The small molecule below binds the protein below.
Small molecule (SMILES): CCCC[C@@H](CN[C@@H](CCCC)C(=O)N[C@@H](CCC(N)=O)C(=O)N[C@@H](CCCNC(N)=[NH2+])C(N)=O)NC(=O)[C@@H](NC(=O)[C@@H](NC(C)=O)[C@@H](C)O)[C@@H](C)CC

Sequence of chain 1.B:
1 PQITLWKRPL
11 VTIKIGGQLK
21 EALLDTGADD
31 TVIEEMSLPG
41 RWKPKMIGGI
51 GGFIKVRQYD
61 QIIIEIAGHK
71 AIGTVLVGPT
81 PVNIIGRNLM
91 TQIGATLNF

Binding-site contacts:
Ligand atom CG contacts residue GLY27 of chain 1.A at 3.5 Å.
Ligand atom O1 contacts residue ASP29 of chain 1.A at 2.9 Å (salt-bridge).
Ligand atom O1 contacts residue ALA28 of chain 1.A at 3.3 Å.
Ligand atom O4 contacts residue ASP29 of chain 1.B at 3.0 Å (salt-bridge).
Ligand atom CA2 contacts residue GLY27 of chain 1.A at 3.5 Å.
Ligand atom CB contacts residue ASP29 of chain 1.A at 3.4 Å.
Ligand atom CH3 contacts residue GLY48 of chain 1.A at 3.3 Å.
Ligand atom N1 contacts residue GLY48 of chain 1.A at 3.0 Å (h-bond).
Ligand atom CB2 contacts residue GLY27 of chain 1.A at 3.2 Å.
Ligand atom CA4 contacts residue GLY48 of chain 1.B at 3.3 Å.
Ligand atom CA5 contacts residue ASP29 of chain 1.B at 3.2 Å.
Ligand atom O1 contacts residue GLY27 of chain 1.A at 3.2 Å (h-bond).
Ligand atom O5 contacts residue ASP29 of chain 1.B at 3.0 Å (salt-bridge).
Ligand atom CD contacts residue VAL82 of chain 1.B at 3.5 Å (hydrophobic).
Ligand atom C3 contacts residue ASP25 of chain 1.B at 3.3 Å.
Ligand atom CE1 contacts residue VAL82 of chain 1.A at 3.3 Å (hydrophobic).
Ligand atom N5 contacts residue GLY48 of chain 1.B at 2.9 Å (h-bond).
Ligand atom OE1 contacts residue ASP29 of chain 1.B at 3.0 Å (salt-bridge).
Ligand atom O4 contacts residue GLY27 of chain 1.B at 3.3 Å (h-bond).
Ligand atom CB3 contacts residue ILE84 of chain 1.A at 3.5 Å (hydrophobic).
Ligand atom NE2 contacts residue ASP30 of chain 1.B at 3.0 Å (salt-bridge).
Ligand atom OE1 contacts residue ASP30 of chain 1.B at 2.8 Å (salt-bridge).
Ligand atom N contacts residue GLY48 of chain 1.A at 3.0 Å (h-bond).
Ligand atom CB2 contacts residue ASP25 of chain 1.B at 3.2 Å.
Ligand atom NE2 contacts residue ILE47 of chain 1.B at 3.5 Å.
Ligand atom CB3 contacts residue ASP25 of chain 1.A at 3.2 Å.
Ligand atom N2 contacts residue GLY27 of chain 1.A at 2.8 Å (h-bond).
Ligand atom CG contacts residue VAL82 of chain 1.B at 3.2 Å (hydrophobic).
Ligand atom N3 contacts residue ASP25 of chain 1.A at 3.1 Å (salt-bridge).
Ligand atom O5 contacts residue ASP30 of chain 1.B at 3.5 Å (salt-bridge).
Ligand atom CA3 contacts residue ASP25 of chain 1.A at 3.2 Å.
Ligand atom N6 contacts residue GLY48 of chain 1.B at 3.0 Å (h-bond).
Ligand atom CA3 contacts residue GLY27 of chain 1.B at 3.4 Å.
Ligand atom CD4 contacts residue ARG8 of chain 1.A at 2.9 Å.
Ligand atom O4 contacts residue ALA28 of chain 1.B at 3.4 Å.
Ligand atom O3 contacts residue GLY49 of chain 1.B at 3.5 Å.
Ligand atom N4 contacts residue GLY27 of chain 1.B at 2.9 Å (h-bond).
Ligand atom CG2 contacts residue ASP29 of chain 1.A at 3.4 Å.
Ligand atom NH2 contacts residue PRO81 of chain 1.A at 3.5 Å (h-bond).
Ligand atom O1 contacts residue ARG8 of chain 1.B at 3.1 Å (salt-bridge).

Sequence of chain 1.A:
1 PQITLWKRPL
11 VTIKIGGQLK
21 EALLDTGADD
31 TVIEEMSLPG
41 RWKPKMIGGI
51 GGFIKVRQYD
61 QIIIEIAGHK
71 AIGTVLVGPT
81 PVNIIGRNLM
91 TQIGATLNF